This small molecule binds to this protein.
Small molecule (SMILES): OC[C@H]1O[C@@](CO)(O[C@H]2O[C@H](CO)[C@@H](O)[C@H](O)[C@H]2O)[C@@H](O)[C@@H]1O

Sequence of chain 1.A:
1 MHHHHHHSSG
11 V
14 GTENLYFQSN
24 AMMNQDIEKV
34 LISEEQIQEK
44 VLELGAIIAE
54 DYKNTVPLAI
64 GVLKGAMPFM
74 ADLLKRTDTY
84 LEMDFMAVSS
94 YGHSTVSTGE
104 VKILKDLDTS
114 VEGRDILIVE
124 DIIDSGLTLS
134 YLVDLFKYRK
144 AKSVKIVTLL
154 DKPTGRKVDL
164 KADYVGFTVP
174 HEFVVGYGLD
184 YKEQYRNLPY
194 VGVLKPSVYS

Binding-site contacts:
Ligand atom O4 contacts residue GLU46 of chain 1.A at 2.3 Å (salt-bridge).
Ligand atom C3 contacts residue LYS43 of chain 1.A at 3.8 Å.
Ligand atom O2 contacts residue VAL168 of chain 1.A at 4.1 Å.
Ligand atom O1 contacts residue TYR167 of chain 1.A at 3.3 Å.
Ligand atom O3 contacts residue VAL168 of chain 1.A at 2.5 Å (h-bond).
Ligand atom C2 contacts residue VAL168 of chain 1.A at 3.5 Å (hydrophobic).
Ligand atom C3 contacts residue GLU46 of chain 1.A at 4.1 Å.
Ligand atom C6 contacts residue ILE50 of chain 1.A at 3.6 Å (hydrophobic).
Ligand atom O3 contacts residue LEU47 of chain 1.A at 4.5 Å.
Ligand atom O4 contacts residue LYS43 of chain 1.A at 3.9 Å.
Ligand atom C1 contacts residue VAL168 of chain 1.A at 3.2 Å (hydrophobic).
Ligand atom C5 contacts residue LEU47 of chain 1.A at 4.3 Å (hydrophobic).
Ligand atom C5 contacts residue GLU46 of chain 1.A at 3.6 Å.
Ligand atom O1 contacts residue ASP166 of chain 1.A at 4.1 Å.
Ligand atom O4 contacts residue LEU47 of chain 1.A at 3.1 Å.
Ligand atom O3 contacts residue GLY169 of chain 1.A at 3.3 Å (h-bond).
Ligand atom C4 contacts residue VAL168 of chain 1.A at 4.4 Å (hydrophobic).
Ligand atom C3 contacts residue VAL168 of chain 1.A at 2.9 Å (hydrophobic).
Ligand atom O3 contacts residue GLU46 of chain 1.A at 4.4 Å.
Ligand atom C3 contacts residue LEU47 of chain 1.A at 3.8 Å (hydrophobic).
Ligand atom C4 contacts residue LYS43 of chain 1.A at 3.7 Å.
Ligand atom C5 contacts residue ILE50 of chain 1.A at 3.9 Å (hydrophobic).
Ligand atom O3 contacts residue LYS43 of chain 1.A at 2.8 Å (salt-bridge).
Ligand atom C4 contacts residue GLU46 of chain 1.A at 2.8 Å.
Ligand atom C6 contacts residue GLU46 of chain 1.A at 3.5 Å.
Ligand atom O1 contacts residue LEU47 of chain 1.A at 4.4 Å.
Ligand atom O6 contacts residue ILE50 of chain 1.A at 3.4 Å.
Ligand atom O1 contacts residue VAL168 of chain 1.A at 2.9 Å (h-bond).
Ligand atom O4 contacts residue ILE50 of chain 1.A at 4.0 Å.
Ligand atom C4 contacts residue LEU47 of chain 1.A at 3.9 Å (hydrophobic).